Sequence of chain 1.F:
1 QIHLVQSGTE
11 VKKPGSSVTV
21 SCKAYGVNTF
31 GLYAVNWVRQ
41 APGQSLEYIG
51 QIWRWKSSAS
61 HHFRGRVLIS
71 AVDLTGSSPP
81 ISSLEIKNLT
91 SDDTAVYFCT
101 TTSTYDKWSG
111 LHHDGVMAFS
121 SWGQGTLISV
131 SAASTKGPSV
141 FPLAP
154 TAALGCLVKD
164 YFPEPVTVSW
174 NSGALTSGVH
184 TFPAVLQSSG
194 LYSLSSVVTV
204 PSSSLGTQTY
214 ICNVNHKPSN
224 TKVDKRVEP

Sequence of chain 1.A:
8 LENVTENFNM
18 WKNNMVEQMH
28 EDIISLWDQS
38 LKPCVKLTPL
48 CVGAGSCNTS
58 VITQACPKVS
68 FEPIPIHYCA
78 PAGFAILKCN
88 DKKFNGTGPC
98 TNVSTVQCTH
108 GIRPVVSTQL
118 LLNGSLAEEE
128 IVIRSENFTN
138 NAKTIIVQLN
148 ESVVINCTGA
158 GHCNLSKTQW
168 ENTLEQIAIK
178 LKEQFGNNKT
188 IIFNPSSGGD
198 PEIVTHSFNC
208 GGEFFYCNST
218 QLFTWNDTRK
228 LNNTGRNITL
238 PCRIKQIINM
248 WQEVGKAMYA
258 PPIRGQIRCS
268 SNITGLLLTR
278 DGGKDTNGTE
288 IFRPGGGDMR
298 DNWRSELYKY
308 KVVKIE

Binding-site contacts:
Ligand atom C2 contacts residue ASN92 of chain 1.A at 2.5 Å.
Ligand atom O6 contacts residue ASP73 of chain 1.F at 2.0 Å.
Ligand atom C5 contacts residue ASP73 of chain 1.F at 0.3 Å.
Ligand atom O5 contacts residue ASP73 of chain 1.F at 0.9 Å.
Ligand atom C3 contacts residue THR29 of chain 1.F at 1.9 Å.
Ligand atom O3 contacts residue PHE30 of chain 1.F at 1.4 Å (h-bond).
Ligand atom C1 contacts residue TRP55 of chain 1.F at 2.0 Å (hydrophobic).
Ligand atom C1 contacts residue ASP73 of chain 1.F at 2.0 Å.
Ligand atom O5 contacts residue ASN92 of chain 1.A at 2.4 Å (h-bond).
Ligand atom C2 contacts residue GLY31 of chain 1.F at 2.3 Å.
Ligand atom C8 contacts residue TYR33 of chain 1.F at 2.5 Å (hydrophobic).
Ligand atom C2 contacts residue ASP73 of chain 1.F at 2.7 Å.
Ligand atom C3 contacts residue ASP73 of chain 1.F at 2.4 Å.
Ligand atom O5 contacts residue THR29 of chain 1.F at 2.7 Å (h-bond).
Ligand atom C4 contacts residue THR29 of chain 1.F at 2.8 Å.
Ligand atom O7 contacts residue PHE30 of chain 1.F at 1.9 Å.
Ligand atom C7 contacts residue PHE30 of chain 1.F at 0.8 Å (hydrophobic).
Ligand atom C1 contacts residue ASN92 of chain 1.A at 1.5 Å.
Ligand atom C1 contacts residue PHE30 of chain 1.F at 2.5 Å (hydrophobic).
Ligand atom N2 contacts residue GLY31 of chain 1.F at 1.0 Å (h-bond).
Ligand atom C2 contacts residue PHE30 of chain 1.F at 1.1 Å (hydrophobic).
Ligand atom O3 contacts residue THR29 of chain 1.F at 1.5 Å.
Ligand atom C8 contacts residue PHE30 of chain 1.F at 1.5 Å (hydrophobic).
Ligand atom C3 contacts residue PHE30 of chain 1.F at 0.9 Å (hydrophobic).
Ligand atom O4 contacts residue ASP73 of chain 1.F at 2.5 Å (salt-bridge).
Ligand atom O5 contacts residue TRP55 of chain 1.F at 2.8 Å.
Ligand atom C1 contacts residue THR29 of chain 1.F at 2.3 Å.
Ligand atom O4 contacts residue PRO80 of chain 1.F at 2.0 Å.
Ligand atom C6 contacts residue ASP73 of chain 1.F at 1.1 Å.
Ligand atom C2 contacts residue THR29 of chain 1.F at 1.8 Å.
Ligand atom O7 contacts residue GLY31 of chain 1.F at 2.5 Å (h-bond).
Ligand atom N2 contacts residue PHE30 of chain 1.F at 1.1 Å.
Ligand atom O6 contacts residue LEU74 of chain 1.F at 2.6 Å (h-bond).
Ligand atom N2 contacts residue THR29 of chain 1.F at 2.3 Å.
Ligand atom C4 contacts residue ASP73 of chain 1.F at 1.4 Å.
Ligand atom O7 contacts residue TRP55 of chain 1.F at 2.7 Å.
Ligand atom O4 contacts residue PHE30 of chain 1.F at 2.6 Å.
Ligand atom C4 contacts residue PHE30 of chain 1.F at 2.4 Å (hydrophobic).
Ligand atom O6 contacts residue PRO80 of chain 1.F at 2.7 Å.
Ligand atom C7 contacts residue GLY31 of chain 1.F at 1.8 Å.

The small molecule below binds the protein below.
Small molecule (SMILES): CC(=O)N[C@@H]1[C@@H](O)[C@H](O)[C@@H](CO)O[C@H]1O